Binding-site contacts:
Ligand atom C3 contacts residue LEU922 of chain 1.E at 4.4 Å (hydrophobic).
Ligand atom C1 contacts residue LEU922 of chain 1.E at 4.2 Å (hydrophobic).
Ligand atom C5 contacts residue GLN926 of chain 1.E at 4.1 Å.
Ligand atom C2 contacts residue ASN717 of chain 1.E at 2.5 Å.
Ligand atom O6 contacts residue LEU922 of chain 1.E at 3.8 Å.
Ligand atom O6 contacts residue GLN926 of chain 1.E at 3.5 Å (h-bond).
Ligand atom C3 contacts residue ASN717 of chain 1.E at 3.8 Å.
Ligand atom O5 contacts residue ASN717 of chain 1.E at 2.4 Å (h-bond).
Ligand atom C7 contacts residue ASN717 of chain 1.E at 3.1 Å.
Ligand atom C6 contacts residue LEU922 of chain 1.E at 4.5 Å (hydrophobic).
Ligand atom C1 contacts residue ASN717 of chain 1.E at 1.4 Å.
Ligand atom C1 contacts residue GLN1071 of chain 1.E at 4.1 Å.
Ligand atom C6 contacts residue GLN926 of chain 1.E at 3.8 Å.
Ligand atom C8 contacts residue ASN717 of chain 1.E at 4.4 Å.
Ligand atom C2 contacts residue GLN1071 of chain 1.E at 4.4 Å.
Ligand atom C4 contacts residue LEU922 of chain 1.E at 4.4 Å (hydrophobic).
Ligand atom N2 contacts residue ASN717 of chain 1.E at 2.9 Å (h-bond).
Ligand atom O7 contacts residue GLN1071 of chain 1.E at 3.8 Å.
Ligand atom C5 contacts residue ASN717 of chain 1.E at 3.6 Å.
Ligand atom C4 contacts residue ASN717 of chain 1.E at 4.2 Å.
Ligand atom O4 contacts residue LEU922 of chain 1.E at 3.9 Å.
Ligand atom O5 contacts residue GLN1071 of chain 1.E at 4.0 Å.
Ligand atom C5 contacts residue LEU922 of chain 1.E at 4.0 Å (hydrophobic).
Ligand atom O7 contacts residue ASN717 of chain 1.E at 2.9 Å (h-bond).

Sequence of chain 1.E:
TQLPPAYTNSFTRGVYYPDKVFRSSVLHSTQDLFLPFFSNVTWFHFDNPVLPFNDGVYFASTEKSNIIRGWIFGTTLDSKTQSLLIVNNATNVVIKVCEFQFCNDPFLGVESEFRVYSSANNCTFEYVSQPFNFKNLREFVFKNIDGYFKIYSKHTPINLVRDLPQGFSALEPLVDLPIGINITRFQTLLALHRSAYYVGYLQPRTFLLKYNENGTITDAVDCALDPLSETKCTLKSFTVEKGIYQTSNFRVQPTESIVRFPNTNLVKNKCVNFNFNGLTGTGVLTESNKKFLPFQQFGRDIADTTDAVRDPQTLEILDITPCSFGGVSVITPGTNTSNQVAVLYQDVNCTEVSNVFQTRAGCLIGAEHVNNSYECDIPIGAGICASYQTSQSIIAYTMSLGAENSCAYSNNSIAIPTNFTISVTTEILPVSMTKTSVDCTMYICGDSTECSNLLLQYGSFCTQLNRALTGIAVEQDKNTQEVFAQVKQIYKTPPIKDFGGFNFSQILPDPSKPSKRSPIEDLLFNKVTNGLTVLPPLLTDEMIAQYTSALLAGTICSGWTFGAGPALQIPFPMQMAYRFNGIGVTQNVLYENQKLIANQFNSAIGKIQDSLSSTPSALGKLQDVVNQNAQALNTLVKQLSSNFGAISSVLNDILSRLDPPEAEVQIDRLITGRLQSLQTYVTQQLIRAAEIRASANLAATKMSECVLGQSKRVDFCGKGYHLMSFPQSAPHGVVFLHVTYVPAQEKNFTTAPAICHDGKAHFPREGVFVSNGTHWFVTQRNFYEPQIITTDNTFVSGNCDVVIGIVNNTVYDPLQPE

A protein and the small-molecule ligand that binds it are described below.
Small molecule (SMILES): CC(=O)N[C@@H]1[C@@H](O)[C@H](O)[C@@H](CO)O[C@H]1O